Binding-site contacts:
Ligand atom N19 contacts residue LEU144 of chain 1.A at 3.4 Å.
Ligand atom C23 contacts residue LYS18 of chain 1.A at 3.8 Å.
Ligand atom N12 contacts residue LEU144 of chain 1.A at 3.6 Å.
Ligand atom C2 contacts residue LEU16 of chain 1.A at 3.9 Å (hydrophobic).
Ligand atom N24 contacts residue SER23 of chain 1.A at 3.8 Å.
Ligand atom N24 contacts residue LYS18 of chain 1.A at 3.7 Å.
Ligand atom C7 contacts residue LEU144 of chain 1.A at 3.7 Å (hydrophobic).
Ligand atom C4 contacts residue ARG141 of chain 1.A at 3.8 Å.
Ligand atom C7 contacts residue ARG141 of chain 1.A at 3.5 Å.
Ligand atom N24 contacts residue GLY22 of chain 1.A at 3.1 Å (h-bond).
Ligand atom C10 contacts residue LEU144 of chain 1.A at 3.4 Å (hydrophobic).
Ligand atom N3 contacts residue VAL24 of chain 1.A at 3.8 Å.
Ligand atom C11 contacts residue LEU144 of chain 1.A at 3.7 Å (hydrophobic).
Ligand atom C23 contacts residue GLY19 of chain 1.A at 3.5 Å.
Ligand atom N12 contacts residue ALA41 of chain 1.A at 3.4 Å.
Ligand atom C5 contacts residue GLY154 of chain 1.A at 3.6 Å.
Ligand atom C4 contacts residue ASN142 of chain 1.A at 3.7 Å.
Ligand atom O21 contacts residue GLY17 of chain 1.A at 3.0 Å.
Ligand atom C5 contacts residue ASP155 of chain 1.A at 3.7 Å.
Ligand atom C18 contacts residue LEU144 of chain 1.A at 3.5 Å (hydrophobic).
Ligand atom C22 contacts residue VAL24 of chain 1.A at 3.6 Å (hydrophobic).
Ligand atom C18 contacts residue TYR92 of chain 1.A at 3.7 Å (hydrophobic).
Ligand atom C22 contacts residue ASP155 of chain 1.A at 3.4 Å.
Ligand atom C20 contacts residue VAL24 of chain 1.A at 3.1 Å (hydrophobic).
Ligand atom N24 contacts residue VAL24 of chain 1.A at 3.8 Å.
Ligand atom C23 contacts residue VAL24 of chain 1.A at 3.4 Å (hydrophobic).
Ligand atom N12 contacts residue GLU91 of chain 1.A at 3.2 Å (salt-bridge).
Ligand atom C15 contacts residue LEU144 of chain 1.A at 3.6 Å (hydrophobic).
Ligand atom C7 contacts residue SER97 of chain 1.A at 3.8 Å.
Ligand atom C9 contacts residue LEU16 of chain 1.A at 3.4 Å (hydrophobic).
Ligand atom C14 contacts residue LEU144 of chain 1.A at 3.6 Å (hydrophobic).
Ligand atom N17 contacts residue TYR92 of chain 1.A at 3.6 Å.
Ligand atom N17 contacts residue LEU93 of chain 1.A at 3.0 Å (h-bond).
Ligand atom N17 contacts residue LEU144 of chain 1.A at 3.7 Å.
Ligand atom O21 contacts residue VAL24 of chain 1.A at 2.6 Å.
Ligand atom C23 contacts residue ASP155 of chain 1.A at 3.5 Å.
Ligand atom O21 contacts residue LYS18 of chain 1.A at 3.5 Å (salt-bridge).
Ligand atom N24 contacts residue GLY19 of chain 1.A at 3.1 Å (h-bond).
Ligand atom C14 contacts residue ALA41 of chain 1.A at 3.8 Å (hydrophobic).
Ligand atom C18 contacts residue LEU93 of chain 1.A at 3.1 Å (hydrophobic).

A small-molecule ligand and the protein it binds are described below.
Small molecule (SMILES): C[C@@H]1CCN(C(=O)CC#N)C[C@@H]1N(C)c1ncnc2[nH]ccc12

Sequence of chain 1.A:
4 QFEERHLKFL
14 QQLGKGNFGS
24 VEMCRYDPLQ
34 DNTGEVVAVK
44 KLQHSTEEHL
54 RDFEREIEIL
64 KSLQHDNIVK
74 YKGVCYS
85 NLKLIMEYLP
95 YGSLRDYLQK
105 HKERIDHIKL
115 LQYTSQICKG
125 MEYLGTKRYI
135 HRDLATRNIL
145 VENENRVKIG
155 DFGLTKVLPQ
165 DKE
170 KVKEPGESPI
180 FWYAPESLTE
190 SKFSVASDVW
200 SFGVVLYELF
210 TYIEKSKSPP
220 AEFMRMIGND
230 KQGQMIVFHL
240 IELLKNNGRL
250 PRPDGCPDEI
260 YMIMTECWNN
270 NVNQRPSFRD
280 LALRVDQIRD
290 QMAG